Binding-site contacts:
Ligand atom N2 contacts residue GLU224 of chain 1.A at 3.5 Å (salt-bridge).
Ligand atom C8 contacts residue GLN299 of chain 1.A at 4.1 Å.
Ligand atom C2 contacts residue ASN245 of chain 1.A at 4.2 Å.
Ligand atom C7 contacts residue GLN299 of chain 1.A at 3.1 Å.
Ligand atom N2 contacts residue ASN245 of chain 1.A at 4.2 Å.
Ligand atom C3 contacts residue GLN299 of chain 1.A at 4.3 Å.
Ligand atom O7 contacts residue GLN299 of chain 1.A at 2.8 Å (h-bond).
Ligand atom O3 contacts residue GLN299 of chain 1.A at 4.2 Å.
Ligand atom N2 contacts residue GLN299 of chain 1.A at 3.3 Å (h-bond).
Ligand atom C3 contacts residue GLU224 of chain 1.A at 4.4 Å.
Ligand atom O5 contacts residue ASN245 of chain 1.A at 3.9 Å.
Ligand atom C5 contacts residue ASN245 of chain 1.A at 4.4 Å.
Ligand atom C1 contacts residue GLN299 of chain 1.A at 4.1 Å.
Ligand atom C7 contacts residue GLU224 of chain 1.A at 4.4 Å.
Ligand atom C8 contacts residue GLU225 of chain 1.A at 3.5 Å.
Ligand atom C1 contacts residue GLU224 of chain 1.A at 4.0 Å.
Ligand atom C1 contacts residue ASN245 of chain 1.A at 3.1 Å.
Ligand atom C2 contacts residue GLU224 of chain 1.A at 4.1 Å.
Ligand atom N2 contacts residue GLU225 of chain 1.A at 4.4 Å.
Ligand atom C8 contacts residue GLU224 of chain 1.A at 4.4 Å.
Ligand atom C8 contacts residue VAL226 of chain 1.A at 3.9 Å (hydrophobic).
Ligand atom C2 contacts residue GLN299 of chain 1.A at 3.2 Å.

Sequence of chain 1.A:
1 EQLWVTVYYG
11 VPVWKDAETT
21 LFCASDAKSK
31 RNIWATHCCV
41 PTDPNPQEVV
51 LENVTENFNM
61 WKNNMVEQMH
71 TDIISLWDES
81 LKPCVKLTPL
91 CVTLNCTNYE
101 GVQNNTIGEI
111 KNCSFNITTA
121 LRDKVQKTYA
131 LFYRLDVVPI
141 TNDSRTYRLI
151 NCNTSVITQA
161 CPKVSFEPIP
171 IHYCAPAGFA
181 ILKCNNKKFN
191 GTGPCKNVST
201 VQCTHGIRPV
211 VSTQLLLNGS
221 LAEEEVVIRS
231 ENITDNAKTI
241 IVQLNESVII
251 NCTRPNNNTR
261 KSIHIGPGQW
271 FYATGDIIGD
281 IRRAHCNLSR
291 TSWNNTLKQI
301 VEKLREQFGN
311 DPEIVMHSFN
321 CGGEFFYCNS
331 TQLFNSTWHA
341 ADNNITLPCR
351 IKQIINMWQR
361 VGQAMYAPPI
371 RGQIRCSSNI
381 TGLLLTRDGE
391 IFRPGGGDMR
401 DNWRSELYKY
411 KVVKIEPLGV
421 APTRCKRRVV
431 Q

The protein below binds the small molecule below.
Small molecule (SMILES): CC(=O)N[C@H]1[C@H](O[C@H]2[C@H](O)[C@@H](NC(C)=O)CO[C@@H]2CO)O[C@H](CO)[C@@H](O[C@@H]2O[C@H](CO)[C@@H](O)[C@H](O)[C@@H]2O)[C@@H]1O